Binding-site contacts:
Ligand atom OP1 contacts residue GLY107 of chain 1.C at 3.2 Å (h-bond).
Ligand atom O2 contacts residue DA2 of chain 1.A at 2.7 Å (h-bond).
Ligand atom N1 contacts residue DT4 of chain 1.A at 2.3 Å (h-bond).
Ligand atom OP1 contacts residue ALA110 of chain 1.C at 2.5 Å (h-bond).
Ligand atom N4 contacts residue DA5 of chain 1.A at 3.2 Å (h-bond).
Ligand atom C2 contacts residue DT4 of chain 1.A at 2.8 Å.
Ligand atom O2 contacts residue DG6 of chain 1.A at 3.3 Å (h-bond).
Ligand atom N6 contacts residue DT4 of chain 1.A at 2.6 Å (h-bond).
Ligand atom C4 contacts residue DG6 of chain 1.A at 3.2 Å.
Ligand atom O2 contacts residue DG6 of chain 1.A at 2.6 Å (h-bond).
Ligand atom C2 contacts residue DA2 of chain 1.A at 3.1 Å.
Ligand atom N2 contacts residue DC1 of chain 1.A at 2.6 Å (h-bond).
Ligand atom O4 contacts residue DA2 of chain 1.A at 3.0 Å (h-bond).
Ligand atom C5' contacts residue GLY107 of chain 1.C at 2.9 Å.
Ligand atom P contacts residue SER109 of chain 1.C at 3.3 Å.
Ligand atom OP1 contacts residue VAL103 of chain 1.C at 3.1 Å (h-bond).
Ligand atom C6 contacts residue DT4 of chain 1.A at 3.0 Å.
Ligand atom N4 contacts residue DG6 of chain 1.A at 2.8 Å (h-bond).
Ligand atom C2 contacts residue DG6 of chain 1.A at 3.1 Å.
Ligand atom OP2 contacts residue SER109 of chain 1.C at 2.5 Å (h-bond).
Ligand atom N3 contacts residue DA2 of chain 1.A at 2.7 Å (h-bond).
Ligand atom O4 contacts residue DT4 of chain 1.A at 3.1 Å (h-bond).
Ligand atom OP1 contacts residue GLY105 of chain 1.C at 2.7 Å (h-bond).
Ligand atom N3 contacts residue DA5 of chain 1.A at 2.9 Å (h-bond).
Ligand atom N2 contacts residue DA2 of chain 1.A at 2.9 Å.
Ligand atom OP1 contacts residue SER109 of chain 1.C at 3.2 Å (h-bond).
Ligand atom OP2 contacts residue CA1 of chain 1.D at 3.3 Å.
Ligand atom N1 contacts residue DT3 of chain 1.A at 2.5 Å (h-bond).
Ligand atom N1 contacts residue DC1 of chain 1.A at 3.2 Å (h-bond).
Ligand atom OP1 contacts residue CA1 of chain 1.D at 2.8 Å.
Ligand atom OP2 contacts residue ILE106 of chain 1.C at 3.1 Å (h-bond).
Ligand atom O5' contacts residue GLY107 of chain 1.C at 2.8 Å.
Ligand atom C2 contacts residue DT3 of chain 1.A at 3.0 Å.
Ligand atom O4 contacts residue DA5 of chain 1.A at 3.1 Å (h-bond).
Ligand atom O2 contacts residue DA7 of chain 1.A at 3.0 Å (h-bond).
Ligand atom P contacts residue ILE106 of chain 1.C at 3.3 Å.
Ligand atom N3 contacts residue DA7 of chain 1.A at 3.2 Å (h-bond).
Ligand atom OP1 contacts residue ILE106 of chain 1.C at 2.8 Å (h-bond).
Ligand atom N3 contacts residue DG6 of chain 1.A at 2.7 Å (h-bond).
Ligand atom N6 contacts residue DT3 of chain 1.A at 2.8 Å (h-bond).

Sequence of chain 1.C:
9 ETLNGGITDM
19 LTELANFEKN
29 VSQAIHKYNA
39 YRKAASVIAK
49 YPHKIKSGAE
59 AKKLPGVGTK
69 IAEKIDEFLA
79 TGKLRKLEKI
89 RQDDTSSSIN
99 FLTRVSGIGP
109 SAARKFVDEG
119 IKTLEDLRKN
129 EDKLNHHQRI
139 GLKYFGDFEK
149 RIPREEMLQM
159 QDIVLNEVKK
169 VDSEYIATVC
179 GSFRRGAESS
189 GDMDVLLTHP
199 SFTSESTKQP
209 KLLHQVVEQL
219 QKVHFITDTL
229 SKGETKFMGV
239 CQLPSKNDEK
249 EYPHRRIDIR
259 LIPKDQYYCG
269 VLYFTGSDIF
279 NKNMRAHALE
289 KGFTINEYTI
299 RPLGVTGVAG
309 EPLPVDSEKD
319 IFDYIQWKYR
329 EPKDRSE

This protein binds this small molecule.
Small molecule (SMILES): Cc1cn([C@H]2C[C@H](O[P](=O)(O)OC[C@H]3O[C@@H](n4cnc5c(N)ncnc54)C[C@@H]3O[P](=O)(O)OC[C@H]3O[C@@H](n4cnc5c(N)ncnc54)C[C@@H]3O[P](=O)(O)OC[C@H]3O[C@@]4(C[C@@H]3O[P](=O)(O)OC[C@H]3O[C@@H](n5cnc6c(=O)nc(N)[nH]c65)C[C@@H]3O)c3c(C)c(=O)[nH]c(=O)n34)[C@@H](CO[P](=O)(O)O[C@H]3C[C@H](n4ccc(N)nc4=O)O[C@@H]3CO[P](=O)(O)O[C@H]3C[C@H](n4cc(C)c(=O)[nH]c4=O)O[C@@H]3COP(=O)(O)O)O2)c(=O)[nH]c1=O